Sequence of chain 1.A:
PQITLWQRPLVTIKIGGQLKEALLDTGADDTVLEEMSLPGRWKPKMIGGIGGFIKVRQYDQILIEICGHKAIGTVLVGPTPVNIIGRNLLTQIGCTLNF

Sequence of chain 1.B:
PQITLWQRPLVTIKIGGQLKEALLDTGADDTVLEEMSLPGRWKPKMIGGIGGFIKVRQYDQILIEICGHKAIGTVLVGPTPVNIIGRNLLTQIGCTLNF

The protein below binds the small molecule below.
Small molecule (SMILES): CC(C)CN(C[C@@H](O)[C@H](Cc1cc(F)cc(F)c1)NC(=O)O[C@H]1[C@H]2CO[C@H]3OC[C@@H]1[C@H]3C2)S(=O)(=O)c1ccc2nc(NC3CC3)sc2c1

Binding-site contacts:
Ligand atom C6 contacts residue GLY48 of chain 1.B at 3.4 Å.
Ligand atom C17 contacts residue ASP25 of chain 1.B at 3.2 Å.
Ligand atom O2 contacts residue ASP29 of chain 1.A at 2.6 Å (salt-bridge).
Ligand atom C49 contacts residue GLY48 of chain 1.A at 3.1 Å.
Ligand atom C3 contacts residue ALA28 of chain 1.B at 3.5 Å (hydrophobic).
Ligand atom O9 contacts residue ILE50 of chain 1.A at 2.9 Å.
Ligand atom C4 contacts residue ALA28 of chain 1.B at 3.4 Å (hydrophobic).
Ligand atom O18 contacts residue ASP25 of chain 1.B at 2.4 Å (salt-bridge).
Ligand atom C16 contacts residue ASP25 of chain 1.B at 3.1 Å.
Ligand atom C9 contacts residue GLY48 of chain 1.A at 3.5 Å.
Ligand atom F1 contacts residue VAL82 of chain 1.B at 3.3 Å.
Ligand atom C79 contacts residue ASP30 of chain 1.B at 3.3 Å.
Ligand atom C32 contacts residue GLY27 of chain 1.A at 3.6 Å.
Ligand atom S8 contacts residue ILE50 of chain 1.A at 3.5 Å.
Ligand atom O2 contacts residue ALA28 of chain 1.A at 3.5 Å.
Ligand atom O18 contacts residue ASP25 of chain 1.A at 2.9 Å (salt-bridge).
Ligand atom N2 contacts residue ASP30 of chain 1.B at 2.2 Å (salt-bridge).
Ligand atom C12 contacts residue GLY27 of chain 1.B at 3.2 Å.
Ligand atom C3 contacts residue ASP30 of chain 1.B at 3.5 Å.
Ligand atom N20 contacts residue GLY27 of chain 1.A at 3.2 Å (h-bond).
Ligand atom F1 contacts residue ARG8 of chain 1.B at 3.5 Å.
Ligand atom C17 contacts residue ASP25 of chain 1.A at 3.3 Å.
Ligand atom C14 contacts residue ASP25 of chain 1.A at 3.1 Å.
Ligand atom F2 contacts residue GLY49 of chain 1.A at 3.0 Å.
Ligand atom C7 contacts residue ASP29 of chain 1.A at 3.4 Å.
Ligand atom C06 contacts residue GLY27 of chain 1.A at 3.4 Å.
Ligand atom C14 contacts residue GLY27 of chain 1.B at 3.4 Å.
Ligand atom F2 contacts residue PRO81 of chain 1.B at 2.8 Å.
Ligand atom O10 contacts residue GLY49 of chain 1.B at 3.2 Å.
Ligand atom N1 contacts residue ASP30 of chain 1.B at 3.2 Å (salt-bridge).
Ligand atom C1 contacts residue ASP30 of chain 1.B at 3.1 Å.
Ligand atom C32 contacts residue ASP25 of chain 1.B at 3.1 Å.
Ligand atom O10 contacts residue ILE50 of chain 1.A at 3.0 Å.
Ligand atom C29 contacts residue ASP29 of chain 1.B at 3.1 Å.
Ligand atom O18 contacts residue GLY27 of chain 1.A at 3.4 Å.
Ligand atom F2 contacts residue ILE50 of chain 1.A at 3.0 Å.
Ligand atom C35 contacts residue VAL82 of chain 1.B at 3.4 Å (hydrophobic).
Ligand atom O1 contacts residue ASP30 of chain 1.A at 3.2 Å (salt-bridge).
Ligand atom C33 contacts residue VAL82 of chain 1.B at 3.4 Å (hydrophobic).
Ligand atom C59 contacts residue GLY48 of chain 1.A at 3.3 Å.